Sequence of chain 1.A:
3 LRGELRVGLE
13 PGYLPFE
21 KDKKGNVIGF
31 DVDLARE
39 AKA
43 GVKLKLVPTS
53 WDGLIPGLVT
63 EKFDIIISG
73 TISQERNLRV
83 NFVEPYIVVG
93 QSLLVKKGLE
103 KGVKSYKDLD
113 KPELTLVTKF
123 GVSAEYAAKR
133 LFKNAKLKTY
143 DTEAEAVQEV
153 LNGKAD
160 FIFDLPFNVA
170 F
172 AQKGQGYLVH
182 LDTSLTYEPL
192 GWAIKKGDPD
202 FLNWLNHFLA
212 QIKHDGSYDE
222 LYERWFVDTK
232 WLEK

Binding-site contacts:
Ligand atom NZ contacts residue TRP53 of chain 1.A at 3.9 Å.
Ligand atom CD contacts residue TRP53 of chain 1.A at 3.7 Å (hydrophobic).
Ligand atom O contacts residue ARG78 of chain 1.A at 2.8 Å (salt-bridge).
Ligand atom CB contacts residue TYR15 of chain 1.A at 3.9 Å (hydrophobic).
Ligand atom CG contacts residue VAL124 of chain 1.A at 3.9 Å (hydrophobic).
Ligand atom NZ contacts residue GLU12 of chain 1.A at 2.5 Å (salt-bridge).
Ligand atom CE contacts residue TRP53 of chain 1.A at 3.7 Å (hydrophobic).
Ligand atom OXT contacts residue SER125 of chain 1.A at 3.8 Å.
Ligand atom CA contacts residue ASP163 of chain 1.A at 3.8 Å.
Ligand atom NZ contacts residue LYS121 of chain 1.A at 3.8 Å.
Ligand atom CE contacts residue GLU145 of chain 1.A at 3.5 Å.
Ligand atom CB contacts residue TRP53 of chain 1.A at 3.5 Å (hydrophobic).
Ligand atom CA contacts residue TRP53 of chain 1.A at 4.1 Å (hydrophobic).
Ligand atom N contacts residue SER125 of chain 1.A at 3.2 Å (h-bond).
Ligand atom C contacts residue ARG78 of chain 1.A at 3.4 Å.
Ligand atom N contacts residue GLY71 of chain 1.A at 3.2 Å (h-bond).
Ligand atom C contacts residue THR73 of chain 1.A at 4.0 Å.
Ligand atom CD contacts residue PHE162 of chain 1.A at 3.9 Å (hydrophobic).
Ligand atom CA contacts residue VAL124 of chain 1.A at 4.0 Å (hydrophobic).
Ligand atom NZ contacts residue GLU145 of chain 1.A at 3.1 Å (salt-bridge).
Ligand atom CA contacts residue GLY71 of chain 1.A at 3.8 Å.
Ligand atom OXT contacts residue MSE72 of chain 1.A at 3.7 Å.
Ligand atom CG contacts residue PHE162 of chain 1.A at 3.5 Å (hydrophobic).
Ligand atom O contacts residue TRP53 of chain 1.A at 3.4 Å.
Ligand atom N contacts residue TYR15 of chain 1.A at 4.1 Å.
Ligand atom CA contacts residue SER125 of chain 1.A at 3.2 Å.
Ligand atom CE contacts residue GLU12 of chain 1.A at 4.0 Å.
Ligand atom CD contacts residue VAL124 of chain 1.A at 3.5 Å (hydrophobic).
Ligand atom O contacts residue SER125 of chain 1.A at 2.5 Å (h-bond).
Ligand atom CE contacts residue TYR15 of chain 1.A at 3.9 Å (hydrophobic).
Ligand atom C contacts residue SER125 of chain 1.A at 3.1 Å.
Ligand atom N contacts residue ASP163 of chain 1.A at 2.8 Å (salt-bridge).
Ligand atom OXT contacts residue ARG78 of chain 1.A at 2.5 Å (salt-bridge).
Ligand atom N contacts residue THR73 of chain 1.A at 3.3 Å (h-bond).
Ligand atom OXT contacts residue TRP53 of chain 1.A at 3.1 Å.
Ligand atom CG contacts residue TYR15 of chain 1.A at 3.6 Å (hydrophobic).
Ligand atom C contacts residue TRP53 of chain 1.A at 3.4 Å (hydrophobic).
Ligand atom CB contacts residue GLY71 of chain 1.A at 3.3 Å.
Ligand atom OXT contacts residue THR73 of chain 1.A at 3.0 Å (h-bond).
Ligand atom O contacts residue VAL124 of chain 1.A at 3.4 Å.

A protein and the small-molecule ligand that binds it are described below.
Small molecule (SMILES): N[C@@H](CCCC[NH3+])C(=O)O